Binding-site contacts:
Ligand atom O2 contacts residue ZN1 of chain 1.GB at 2.2 Å.
Ligand atom O1P contacts residue ASN32 of chain 1.T at 3.3 Å (h-bond).
Ligand atom O1P contacts residue ASN29 of chain 1.T at 3.9 Å.
Ligand atom C2 contacts residue ASN29 of chain 1.T at 3.4 Å.
Ligand atom O1 contacts residue GLY30 of chain 1.T at 3.7 Å.
Ligand atom C2 contacts residue ASN32 of chain 1.T at 3.6 Å.
Ligand atom C1 contacts residue HIS141 of chain 1.T at 3.9 Å.
Ligand atom O3P contacts residue GLY76 of chain 1.T at 3.0 Å (h-bond).
Ligand atom O2 contacts residue GLU117 of chain 1.T at 2.6 Å (salt-bridge).
Ligand atom N2 contacts residue ZN1 of chain 1.GB at 2.8 Å.
Ligand atom O4P contacts residue GLY76 of chain 1.T at 3.6 Å (h-bond).
Ligand atom N2 contacts residue ASN32 of chain 1.T at 3.7 Å.
Ligand atom O4P contacts residue SER75 of chain 1.T at 3.3 Å (h-bond).
Ligand atom O2P contacts residue THR115 of chain 1.T at 2.3 Å (h-bond).
Ligand atom C1 contacts residue ZN1 of chain 1.GB at 2.7 Å.
Ligand atom O1 contacts residue HIS141 of chain 1.T at 3.2 Å (h-bond).
Ligand atom O2P contacts residue SER116 of chain 1.T at 3.9 Å.
Ligand atom P contacts residue THR115 of chain 1.T at 3.6 Å.
Ligand atom O1 contacts residue GLY31 of chain 1.T at 2.9 Å (h-bond).
Ligand atom O2P contacts residue ASN32 of chain 1.T at 2.6 Å (h-bond).
Ligand atom P contacts residue ASN29 of chain 1.T at 3.7 Å.
Ligand atom O2P contacts residue GLY31 of chain 1.T at 3.6 Å (h-bond).
Ligand atom N2 contacts residue GLU117 of chain 1.T at 3.0 Å (salt-bridge).
Ligand atom N2 contacts residue HIS141 of chain 1.T at 3.9 Å.
Ligand atom O2 contacts residue HIS141 of chain 1.T at 3.1 Å (h-bond).
Ligand atom C1 contacts residue GLY31 of chain 1.T at 3.8 Å.
Ligand atom O1 contacts residue HIS212 of chain 1.T at 4.0 Å.
Ligand atom O3P contacts residue GLY74 of chain 1.T at 3.9 Å.
Ligand atom P contacts residue GLY76 of chain 1.T at 3.9 Å.
Ligand atom O4P contacts residue THR115 of chain 1.T at 3.7 Å.
Ligand atom O2 contacts residue HIS212 of chain 1.T at 2.9 Å (h-bond).
Ligand atom P contacts residue ASN32 of chain 1.T at 3.7 Å.
Ligand atom O1 contacts residue ZN1 of chain 1.GB at 2.0 Å.
Ligand atom C1 contacts residue ASN32 of chain 1.T at 3.5 Å.
Ligand atom O4P contacts residue SER116 of chain 1.T at 2.9 Å (h-bond).
Ligand atom O3P contacts residue ASN29 of chain 1.T at 2.7 Å (h-bond).
Ligand atom O1P contacts residue SER116 of chain 1.T at 3.7 Å.
Ligand atom O1 contacts residue HIS143 of chain 1.T at 3.0 Å (h-bond).
Ligand atom N2 contacts residue HIS212 of chain 1.T at 4.0 Å.
Ligand atom O1 contacts residue ASN32 of chain 1.T at 3.8 Å.

This protein binds this small molecule.
Small molecule (SMILES): O=C(COP(=O)(O)O)NO

Sequence of chain 1.T:
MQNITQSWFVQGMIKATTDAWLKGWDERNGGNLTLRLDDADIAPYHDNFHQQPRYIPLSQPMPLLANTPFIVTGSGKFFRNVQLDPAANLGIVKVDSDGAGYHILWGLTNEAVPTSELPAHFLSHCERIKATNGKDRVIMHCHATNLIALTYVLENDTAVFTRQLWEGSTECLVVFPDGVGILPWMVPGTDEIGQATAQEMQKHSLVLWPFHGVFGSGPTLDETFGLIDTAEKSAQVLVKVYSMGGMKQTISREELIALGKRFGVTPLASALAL